Sequence of chain 1.A:
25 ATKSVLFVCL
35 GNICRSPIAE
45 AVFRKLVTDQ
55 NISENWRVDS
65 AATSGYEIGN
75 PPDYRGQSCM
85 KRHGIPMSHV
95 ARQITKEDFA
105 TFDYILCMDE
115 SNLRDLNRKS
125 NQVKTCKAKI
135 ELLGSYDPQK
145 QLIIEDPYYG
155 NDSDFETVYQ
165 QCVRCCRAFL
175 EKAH

A small-molecule ligand and the protein it binds are described below.
Small molecule (SMILES): O=C(Nc1nc2ccccc2s1)[C@H](c1ccccc1)S(=O)(=O)O

Binding-site contacts:
Ligand atom O03 contacts residue CYS33 of chain 1.A at 3.3 Å (h-bond).
Ligand atom O04 contacts residue ILE37 of chain 1.A at 3.2 Å (h-bond).
Ligand atom O01 contacts residue CYS33 of chain 1.A at 3.8 Å.
Ligand atom C22 contacts residue ILE37 of chain 1.A at 3.5 Å (hydrophobic).
Ligand atom C15 contacts residue TYR70 of chain 1.A at 3.5 Å (hydrophobic).
Ligand atom C23 contacts residue ILE37 of chain 1.A at 3.4 Å (hydrophobic).
Ligand atom C21 contacts residue ARG79 of chain 1.A at 3.7 Å.
Ligand atom C14 contacts residue TYR70 of chain 1.A at 3.8 Å (hydrophobic).
Ligand atom O04 contacts residue ASN36 of chain 1.A at 3.4 Å (h-bond).
Ligand atom C20 contacts residue TYR152 of chain 1.A at 3.6 Å (hydrophobic).
Ligand atom S02 contacts residue GLY35 of chain 1.A at 3.8 Å.
Ligand atom O04 contacts residue CYS33 of chain 1.A at 3.4 Å (h-bond).
Ligand atom C05 contacts residue ASP150 of chain 1.A at 3.2 Å.
Ligand atom C19 contacts residue CYS38 of chain 1.A at 3.5 Å (hydrophobic).
Ligand atom N08 contacts residue TYR152 of chain 1.A at 3.8 Å.
Ligand atom C19 contacts residue ASP150 of chain 1.A at 3.2 Å.
Ligand atom C06 contacts residue ASP150 of chain 1.A at 3.7 Å.
Ligand atom O03 contacts residue ARG39 of chain 1.A at 3.0 Å (salt-bridge).
Ligand atom C18 contacts residue ASP150 of chain 1.A at 3.5 Å.
Ligand atom C20 contacts residue CYS38 of chain 1.A at 3.6 Å (hydrophobic).
Ligand atom C09 contacts residue LEU34 of chain 1.A at 3.8 Å (hydrophobic).
Ligand atom O01 contacts residue ARG39 of chain 1.A at 3.0 Å (salt-bridge).
Ligand atom O03 contacts residue GLY35 of chain 1.A at 2.9 Å (h-bond).
Ligand atom O01 contacts residue CYS38 of chain 1.A at 3.4 Å.
Ligand atom O04 contacts residue CYS38 of chain 1.A at 3.1 Å (h-bond).
Ligand atom C09 contacts residue ASP150 of chain 1.A at 3.7 Å.
Ligand atom N10 contacts residue TYR152 of chain 1.A at 3.8 Å.
Ligand atom C21 contacts residue ASP77 of chain 1.A at 3.6 Å.
Ligand atom C19 contacts residue TYR152 of chain 1.A at 3.6 Å (hydrophobic).
Ligand atom C22 contacts residue TYR152 of chain 1.A at 3.6 Å (hydrophobic).
Ligand atom C22 contacts residue ASP77 of chain 1.A at 3.7 Å.
Ligand atom C20 contacts residue PHE159 of chain 1.A at 3.8 Å (hydrophobic).
Ligand atom N08 contacts residue ASP150 of chain 1.A at 2.9 Å (salt-bridge).
Ligand atom O04 contacts residue GLY35 of chain 1.A at 3.6 Å (h-bond).
Ligand atom C21 contacts residue TYR152 of chain 1.A at 3.7 Å (hydrophobic).
Ligand atom C19 contacts residue PRO151 of chain 1.A at 3.8 Å (hydrophobic).
Ligand atom C18 contacts residue CYS38 of chain 1.A at 3.7 Å (hydrophobic).
Ligand atom O07 contacts residue GLY35 of chain 1.A at 3.3 Å.
Ligand atom S02 contacts residue CYS33 of chain 1.A at 3.6 Å.
Ligand atom O03 contacts residue LEU34 of chain 1.A at 3.1 Å (h-bond).